Sequence of chain 1.A:
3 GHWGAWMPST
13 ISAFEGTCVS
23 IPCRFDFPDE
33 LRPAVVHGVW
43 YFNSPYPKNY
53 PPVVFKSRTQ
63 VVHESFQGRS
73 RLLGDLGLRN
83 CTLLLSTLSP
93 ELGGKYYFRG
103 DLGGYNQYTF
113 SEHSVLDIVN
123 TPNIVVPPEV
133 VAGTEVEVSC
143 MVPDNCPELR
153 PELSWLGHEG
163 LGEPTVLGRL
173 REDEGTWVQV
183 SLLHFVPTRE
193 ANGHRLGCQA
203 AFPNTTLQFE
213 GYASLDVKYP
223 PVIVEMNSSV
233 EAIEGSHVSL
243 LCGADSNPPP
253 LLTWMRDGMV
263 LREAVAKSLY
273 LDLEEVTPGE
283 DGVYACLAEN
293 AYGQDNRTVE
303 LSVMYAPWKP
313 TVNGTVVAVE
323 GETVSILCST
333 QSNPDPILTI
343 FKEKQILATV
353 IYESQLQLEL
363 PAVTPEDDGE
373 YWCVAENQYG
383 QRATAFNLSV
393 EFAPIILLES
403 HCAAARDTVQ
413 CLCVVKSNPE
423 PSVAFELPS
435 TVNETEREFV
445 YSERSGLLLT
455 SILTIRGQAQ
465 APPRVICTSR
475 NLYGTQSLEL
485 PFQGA

Binding-site contacts:
Ligand atom O5 contacts residue THR84 of chain 1.A at 3.7 Å.
Ligand atom O6 contacts residue LEU75 of chain 1.A at 4.4 Å.
Ligand atom O7 contacts residue ASN82 of chain 1.A at 4.3 Å.
Ligand atom C8 contacts residue ASN82 of chain 1.A at 3.4 Å.
Ligand atom C5 contacts residue THR84 of chain 1.A at 3.8 Å.
Ligand atom N2 contacts residue ASN82 of chain 1.A at 2.9 Å (h-bond).
Ligand atom C3 contacts residue ASN82 of chain 1.A at 3.8 Å.
Ligand atom C5 contacts residue ASN82 of chain 1.A at 3.6 Å.
Ligand atom C6 contacts residue THR84 of chain 1.A at 4.1 Å.
Ligand atom C6 contacts residue LEU75 of chain 1.A at 4.0 Å (hydrophobic).
Ligand atom O5 contacts residue ASN82 of chain 1.A at 2.3 Å (h-bond).
Ligand atom C4 contacts residue ASN82 of chain 1.A at 4.2 Å.
Ligand atom C2 contacts residue ASN82 of chain 1.A at 2.5 Å.
Ligand atom C7 contacts residue ASN82 of chain 1.A at 3.3 Å.
Ligand atom C1 contacts residue ASN82 of chain 1.A at 1.4 Å.
Ligand atom C1 contacts residue THR84 of chain 1.A at 3.8 Å.

The protein below binds the small molecule below.
Small molecule (SMILES): CC(=O)N[C@@H]1[C@@H](O)[C@H](O)[C@@H](CO)O[C@H]1O